The protein below binds the small molecule below.
Small molecule (SMILES): Cc1ccnc(CCCCCO[C@H]2CNC[C@H]2Cc2cc(C)cc(N)n2)c1

Sequence of chain 1.B:
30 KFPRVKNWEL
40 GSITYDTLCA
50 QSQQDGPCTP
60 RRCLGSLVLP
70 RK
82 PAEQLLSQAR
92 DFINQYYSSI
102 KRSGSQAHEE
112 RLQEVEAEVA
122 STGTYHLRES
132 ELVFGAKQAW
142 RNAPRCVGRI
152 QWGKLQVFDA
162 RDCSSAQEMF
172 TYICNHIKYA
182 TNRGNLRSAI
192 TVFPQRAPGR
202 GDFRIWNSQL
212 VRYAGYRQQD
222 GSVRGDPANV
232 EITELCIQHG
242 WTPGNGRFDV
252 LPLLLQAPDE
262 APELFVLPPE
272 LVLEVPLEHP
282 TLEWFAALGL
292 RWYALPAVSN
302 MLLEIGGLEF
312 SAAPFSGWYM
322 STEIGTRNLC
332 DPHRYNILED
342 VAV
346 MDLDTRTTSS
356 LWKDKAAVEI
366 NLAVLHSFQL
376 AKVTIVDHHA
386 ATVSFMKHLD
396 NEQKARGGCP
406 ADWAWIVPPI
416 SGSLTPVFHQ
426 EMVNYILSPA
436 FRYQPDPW

Binding-site contacts:
Ligand atom C06 contacts residue HEM1 of chain 1.H at 3.6 Å.
Ligand atom C22 contacts residue TRP319 of chain 1.B at 3.6 Å (hydrophobic).
Ligand atom C27 contacts residue HEM1 of chain 1.H at 3.4 Å.
Ligand atom C08 contacts residue TYR438 of chain 1.B at 3.2 Å (hydrophobic).
Ligand atom O09 contacts residue HEM1 of chain 1.H at 3.3 Å (h-bond).
Ligand atom N02 contacts residue MET302 of chain 1.B at 3.4 Å.
Ligand atom N02 contacts residue ASN301 of chain 1.B at 3.0 Å (h-bond).
Ligand atom C08 contacts residue TRP410 of chain 1.B at 3.8 Å (hydrophobic).
Ligand atom C26 contacts residue GLU324 of chain 1.B at 3.6 Å.
Ligand atom C13 contacts residue HEM1 of chain 1.H at 3.6 Å.
Ligand atom C12 contacts residue HEM1 of chain 1.H at 3.5 Å.
Ligand atom C14 contacts residue GLU324 of chain 1.B at 3.6 Å.
Ligand atom N01 contacts residue TYR438 of chain 1.B at 3.2 Å.
Ligand atom C23 contacts residue TRP319 of chain 1.B at 3.7 Å (hydrophobic).
Ligand atom C04 contacts residue TYR438 of chain 1.B at 3.8 Å (hydrophobic).
Ligand atom C11 contacts residue HEM1 of chain 1.H at 3.3 Å.
Ligand atom C13 contacts residue VAL299 of chain 1.B at 3.7 Å (hydrophobic).
Ligand atom C02 contacts residue ASN301 of chain 1.B at 3.8 Å.
Ligand atom C02 contacts residue TYR438 of chain 1.B at 3.1 Å (hydrophobic).
Ligand atom C5' contacts residue H2B1 of chain 1.I at 3.7 Å.
Ligand atom C26 contacts residue PRO297 of chain 1.B at 3.7 Å (hydrophobic).
Ligand atom C22 contacts residue HEM1 of chain 1.H at 3.7 Å.
Ligand atom C03 contacts residue ASN301 of chain 1.B at 3.8 Å.
Ligand atom C5' contacts residue TRP410 of chain 1.B at 3.8 Å (hydrophobic).
Ligand atom N02 contacts residue HEM1 of chain 1.H at 3.0 Å (h-bond).
Ligand atom C06 contacts residue TYR438 of chain 1.B at 3.2 Å (hydrophobic).
Ligand atom N02 contacts residue TYR438 of chain 1.B at 3.6 Å.
Ligand atom C08 contacts residue HEM1 of chain 1.H at 3.8 Å.
Ligand atom C10 contacts residue HEM1 of chain 1.H at 3.4 Å.
Ligand atom N01 contacts residue HEM1 of chain 1.H at 2.6 Å (h-bond).
Ligand atom C22 contacts residue GLU324 of chain 1.B at 3.2 Å.
Ligand atom C23 contacts residue HEM1 of chain 1.H at 3.3 Å.
Ligand atom N21 contacts residue GLU324 of chain 1.B at 2.7 Å (salt-bridge).
Ligand atom C08 contacts residue VAL67 of chain 1.B at 3.8 Å (hydrophobic).
Ligand atom C05 contacts residue TYR438 of chain 1.B at 3.6 Å (hydrophobic).
Ligand atom C02 contacts residue HEM1 of chain 1.H at 3.2 Å.
Ligand atom C27 contacts residue GLY318 of chain 1.B at 3.5 Å.
Ligand atom C27 contacts residue PHE316 of chain 1.B at 3.8 Å (hydrophobic).
Ligand atom N21 contacts residue PRO297 of chain 1.B at 3.8 Å.
Ligand atom C03 contacts residue TYR438 of chain 1.B at 3.4 Å (hydrophobic).